A small-molecule ligand and the protein it binds are described below.
Small molecule (SMILES): CCCCNCC(=O)NCCc1ccc(S(N)(=O)=O)cc1

Sequence of chain 1.A:
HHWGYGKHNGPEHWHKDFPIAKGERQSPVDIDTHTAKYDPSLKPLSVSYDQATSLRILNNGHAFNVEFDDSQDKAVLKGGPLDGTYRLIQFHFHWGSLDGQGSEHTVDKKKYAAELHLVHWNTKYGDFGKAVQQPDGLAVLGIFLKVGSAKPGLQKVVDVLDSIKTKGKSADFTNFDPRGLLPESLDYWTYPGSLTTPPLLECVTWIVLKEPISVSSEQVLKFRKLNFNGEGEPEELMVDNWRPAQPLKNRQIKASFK

Binding-site contacts:
Ligand atom S05 contacts residue ZN1 of chain 1.B at 3.0 Å.
Ligand atom C07 contacts residue GOL1 of chain 1.C at 3.8 Å.
Ligand atom O16 contacts residue ZN1 of chain 1.B at 3.0 Å.
Ligand atom C07 contacts residue LEU197 of chain 1.A at 4.1 Å (hydrophobic).
Ligand atom C11 contacts residue THR199 of chain 1.A at 3.5 Å.
Ligand atom O02 contacts residue PRO201 of chain 1.A at 3.5 Å.
Ligand atom N17 contacts residue HIS119 of chain 1.A at 3.4 Å (h-bond).
Ligand atom O16 contacts residue TRP208 of chain 1.A at 4.0 Å.
Ligand atom N17 contacts residue HIS94 of chain 1.A at 3.3 Å (h-bond).
Ligand atom O16 contacts residue HIS94 of chain 1.A at 3.3 Å.
Ligand atom C20 contacts residue GLY131 of chain 1.A at 4.0 Å.
Ligand atom O15 contacts residue TRP208 of chain 1.A at 3.6 Å.
Ligand atom C13 contacts residue PHE130 of chain 1.A at 4.0 Å (hydrophobic).
Ligand atom S05 contacts residue HIS94 of chain 1.A at 3.9 Å.
Ligand atom N17 contacts residue HIS96 of chain 1.A at 3.3 Å (h-bond).
Ligand atom O16 contacts residue HIS119 of chain 1.A at 3.5 Å (h-bond).
Ligand atom O15 contacts residue LEU197 of chain 1.A at 3.3 Å.
Ligand atom C13 contacts residue LEU197 of chain 1.A at 3.8 Å (hydrophobic).
Ligand atom C09 contacts residue HIS94 of chain 1.A at 4.0 Å.
Ligand atom O15 contacts residue ZN1 of chain 1.B at 4.1 Å.
Ligand atom N14 contacts residue PHE130 of chain 1.A at 3.8 Å.
Ligand atom C10 contacts residue LEU197 of chain 1.A at 3.9 Å (hydrophobic).
Ligand atom N17 contacts residue ZN1 of chain 1.B at 1.9 Å.
Ligand atom C08 contacts residue GOL1 of chain 1.C at 4.1 Å.
Ligand atom C06 contacts residue GOL1 of chain 1.C at 3.8 Å.
Ligand atom C08 contacts residue LEU197 of chain 1.A at 4.0 Å (hydrophobic).
Ligand atom N17 contacts residue THR198 of chain 1.A at 2.8 Å (h-bond).
Ligand atom C10 contacts residue HIS94 of chain 1.A at 4.0 Å.
Ligand atom C09 contacts residue VAL121 of chain 1.A at 3.9 Å (hydrophobic).
Ligand atom C09 contacts residue LEU197 of chain 1.A at 3.9 Å (hydrophobic).
Ligand atom C08 contacts residue GLN92 of chain 1.A at 3.9 Å.
Ligand atom S05 contacts residue HIS119 of chain 1.A at 4.0 Å.
Ligand atom C11 contacts residue LEU197 of chain 1.A at 4.0 Å (hydrophobic).
Ligand atom C06 contacts residue THR199 of chain 1.A at 3.3 Å.
Ligand atom O16 contacts residue VAL142 of chain 1.A at 3.9 Å.
Ligand atom S05 contacts residue THR198 of chain 1.A at 3.9 Å.
Ligand atom C12 contacts residue GOL1 of chain 1.C at 3.8 Å.
Ligand atom O16 contacts residue VAL121 of chain 1.A at 3.8 Å.
Ligand atom C06 contacts residue LEU197 of chain 1.A at 4.1 Å (hydrophobic).
Ligand atom O15 contacts residue THR198 of chain 1.A at 3.0 Å (h-bond).